Binding-site contacts:
Ligand atom O22 contacts residue GLN596 of chain 1.F at 4.2 Å.
Ligand atom C09 contacts residue ALA585 of chain 1.F at 4.4 Å (hydrophobic).
Ligand atom O05 contacts residue KZB1 of chain 1.BA at 3.5 Å.
Ligand atom O77 contacts residue GLN596 of chain 1.F at 4.5 Å.
Ligand atom C83 contacts residue KZB1 of chain 1.Z at 3.2 Å.
Ligand atom C82 contacts residue TYR591 of chain 1.F at 4.4 Å (hydrophobic).
Ligand atom C17 contacts residue KZB1 of chain 1.BA at 3.1 Å.
Ligand atom C83 contacts residue TYR591 of chain 1.F at 4.4 Å (hydrophobic).
Ligand atom O14 contacts residue KZB1 of chain 1.BA at 3.9 Å.
Ligand atom C04 contacts residue KZB1 of chain 1.BA at 3.9 Å.
Ligand atom C19 contacts residue KZB1 of chain 1.BA at 4.2 Å.
Ligand atom C82 contacts residue KZB1 of chain 1.Z at 3.9 Å.
Ligand atom C21 contacts residue GLN596 of chain 1.F at 3.8 Å.
Ligand atom C13 contacts residue KZB1 of chain 1.BA at 3.6 Å.
Ligand atom C11 contacts residue ALA585 of chain 1.F at 3.5 Å (hydrophobic).
Ligand atom C10 contacts residue ALA585 of chain 1.F at 4.1 Å (hydrophobic).
Ligand atom C01 contacts residue KZB1 of chain 1.Z at 3.7 Å.
Ligand atom C15 contacts residue VAL592 of chain 1.F at 4.3 Å (hydrophobic).
Ligand atom C81 contacts residue VAL592 of chain 1.F at 4.2 Å (hydrophobic).
Ligand atom O12 contacts residue ALA584 of chain 1.F at 3.6 Å.
Ligand atom C18 contacts residue KZB1 of chain 1.BA at 3.2 Å.
Ligand atom C10 contacts residue ALA584 of chain 1.F at 4.0 Å (hydrophobic).
Ligand atom C01 contacts residue GLY588 of chain 1.F at 4.1 Å.
Ligand atom C02 contacts residue KZB1 of chain 1.Z at 4.3 Å.
Ligand atom C84 contacts residue KZB1 of chain 1.Z at 4.2 Å.
Ligand atom C10 contacts residue LEU581 of chain 1.F at 3.7 Å (hydrophobic).
Ligand atom O12 contacts residue GLY588 of chain 1.F at 4.4 Å.
Ligand atom C11 contacts residue ALA584 of chain 1.F at 3.3 Å (hydrophobic).
Ligand atom O12 contacts residue ALA585 of chain 1.F at 4.4 Å.
Ligand atom C03 contacts residue KZB1 of chain 1.Z at 4.4 Å.
Ligand atom C09 contacts residue ALA584 of chain 1.F at 4.0 Å (hydrophobic).

The protein below binds the small molecule below.
Small molecule (SMILES): C[C@H]1CC[C@]2(OC1)O[C@H]1[C@H](O)[C@@H]3[C@H]4CC[C@@H]5C[C@H](O[C@H]6O[C@@H](CO)[C@H](O)[C@@H](O)[C@@H]6O)[C@@H](O)C[C@@]5(C)[C@@H]4CC[C@@]3(C)[C@@H]1[C@H]2C

Sequence of chain 1.F:
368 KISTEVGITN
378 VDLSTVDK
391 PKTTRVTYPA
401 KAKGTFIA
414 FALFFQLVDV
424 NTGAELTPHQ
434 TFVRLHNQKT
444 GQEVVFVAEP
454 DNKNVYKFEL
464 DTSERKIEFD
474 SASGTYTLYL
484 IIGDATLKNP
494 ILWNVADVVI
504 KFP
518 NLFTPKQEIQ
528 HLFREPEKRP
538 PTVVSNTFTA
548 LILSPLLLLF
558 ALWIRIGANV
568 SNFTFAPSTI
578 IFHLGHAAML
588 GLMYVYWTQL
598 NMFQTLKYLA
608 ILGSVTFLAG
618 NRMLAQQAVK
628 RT